Sequence of chain 1.C:
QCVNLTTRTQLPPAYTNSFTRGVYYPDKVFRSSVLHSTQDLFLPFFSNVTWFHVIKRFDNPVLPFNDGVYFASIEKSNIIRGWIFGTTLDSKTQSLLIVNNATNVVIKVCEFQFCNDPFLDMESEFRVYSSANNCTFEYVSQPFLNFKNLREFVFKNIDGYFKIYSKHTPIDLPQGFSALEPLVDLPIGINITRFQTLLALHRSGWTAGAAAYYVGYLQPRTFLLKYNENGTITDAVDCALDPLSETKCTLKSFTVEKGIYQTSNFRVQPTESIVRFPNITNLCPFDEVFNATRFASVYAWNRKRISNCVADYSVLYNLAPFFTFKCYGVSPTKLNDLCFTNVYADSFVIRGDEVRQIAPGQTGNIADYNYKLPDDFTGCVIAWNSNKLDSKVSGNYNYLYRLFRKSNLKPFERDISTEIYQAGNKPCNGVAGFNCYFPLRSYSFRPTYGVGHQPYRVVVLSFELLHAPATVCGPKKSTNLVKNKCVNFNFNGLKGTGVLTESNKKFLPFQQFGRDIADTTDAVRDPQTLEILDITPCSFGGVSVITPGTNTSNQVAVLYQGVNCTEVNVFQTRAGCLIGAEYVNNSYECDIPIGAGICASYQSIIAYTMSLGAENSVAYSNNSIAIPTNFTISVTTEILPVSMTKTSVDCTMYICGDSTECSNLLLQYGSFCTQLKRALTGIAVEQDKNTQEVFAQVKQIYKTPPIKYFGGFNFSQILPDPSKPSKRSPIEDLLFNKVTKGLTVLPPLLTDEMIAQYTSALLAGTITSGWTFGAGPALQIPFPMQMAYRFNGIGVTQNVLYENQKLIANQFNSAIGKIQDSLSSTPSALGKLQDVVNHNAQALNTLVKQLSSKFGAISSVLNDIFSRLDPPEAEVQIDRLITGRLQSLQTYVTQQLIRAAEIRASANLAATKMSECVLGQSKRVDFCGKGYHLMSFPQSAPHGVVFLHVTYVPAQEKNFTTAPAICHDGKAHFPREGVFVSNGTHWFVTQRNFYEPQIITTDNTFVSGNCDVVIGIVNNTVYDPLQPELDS

This small molecule binds to this protein.
Small molecule (SMILES): CC(=O)N[C@@H]1[C@@H](O)[C@H](O)[C@@H](CO)O[C@H]1O

Sequence of chain 1.B:
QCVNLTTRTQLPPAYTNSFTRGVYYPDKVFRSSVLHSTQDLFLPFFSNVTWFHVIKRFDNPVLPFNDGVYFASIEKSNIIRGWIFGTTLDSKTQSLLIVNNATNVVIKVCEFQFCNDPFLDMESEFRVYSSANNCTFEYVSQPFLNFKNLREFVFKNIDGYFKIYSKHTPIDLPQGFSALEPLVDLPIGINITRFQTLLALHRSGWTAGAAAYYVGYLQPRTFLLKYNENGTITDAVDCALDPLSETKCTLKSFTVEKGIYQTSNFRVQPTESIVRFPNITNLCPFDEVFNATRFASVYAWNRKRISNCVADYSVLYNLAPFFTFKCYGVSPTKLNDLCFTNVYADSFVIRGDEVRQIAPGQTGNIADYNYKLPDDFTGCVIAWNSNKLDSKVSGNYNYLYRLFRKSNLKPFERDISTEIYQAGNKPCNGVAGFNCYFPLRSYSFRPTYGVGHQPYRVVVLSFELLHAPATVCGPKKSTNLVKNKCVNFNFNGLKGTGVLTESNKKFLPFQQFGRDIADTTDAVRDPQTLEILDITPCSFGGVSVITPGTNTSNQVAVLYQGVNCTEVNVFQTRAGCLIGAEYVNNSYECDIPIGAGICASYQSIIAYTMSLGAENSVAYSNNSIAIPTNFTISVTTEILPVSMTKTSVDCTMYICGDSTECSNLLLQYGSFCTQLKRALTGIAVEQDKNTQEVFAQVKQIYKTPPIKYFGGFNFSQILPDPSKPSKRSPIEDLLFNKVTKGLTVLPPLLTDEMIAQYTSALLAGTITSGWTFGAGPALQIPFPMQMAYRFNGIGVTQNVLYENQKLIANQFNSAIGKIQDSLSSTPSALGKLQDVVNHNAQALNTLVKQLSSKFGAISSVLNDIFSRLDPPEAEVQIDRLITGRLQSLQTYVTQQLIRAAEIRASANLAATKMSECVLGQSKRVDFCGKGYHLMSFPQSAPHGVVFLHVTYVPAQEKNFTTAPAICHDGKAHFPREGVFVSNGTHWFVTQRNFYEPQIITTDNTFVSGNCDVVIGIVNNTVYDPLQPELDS

Binding-site contacts:
Ligand atom O6 contacts residue TYR776 of chain 1.B at 3.3 Å.
Ligand atom C5 contacts residue TYR776 of chain 1.B at 4.2 Å (hydrophobic).
Ligand atom C3 contacts residue ASN689 of chain 1.C at 3.8 Å.
Ligand atom O5 contacts residue TYR776 of chain 1.B at 3.4 Å.
Ligand atom C2 contacts residue ASN689 of chain 1.C at 2.5 Å.
Ligand atom C5 contacts residue ASN689 of chain 1.C at 3.7 Å.
Ligand atom C2 contacts residue TYR776 of chain 1.B at 3.8 Å (hydrophobic).
Ligand atom O7 contacts residue TYR776 of chain 1.B at 3.8 Å.
Ligand atom C1 contacts residue ASN689 of chain 1.C at 1.4 Å.
Ligand atom O6 contacts residue ILE774 of chain 1.B at 4.0 Å.
Ligand atom O7 contacts residue ASN689 of chain 1.C at 4.1 Å.
Ligand atom C7 contacts residue ASN689 of chain 1.C at 3.7 Å.
Ligand atom N2 contacts residue ASN689 of chain 1.C at 2.9 Å (h-bond).
Ligand atom C1 contacts residue TYR776 of chain 1.B at 4.0 Å (hydrophobic).
Ligand atom C6 contacts residue TYR776 of chain 1.B at 4.1 Å (hydrophobic).
Ligand atom C4 contacts residue ASN689 of chain 1.C at 4.2 Å.
Ligand atom C4 contacts residue TYR776 of chain 1.B at 4.3 Å (hydrophobic).
Ligand atom C6 contacts residue ILE774 of chain 1.B at 4.4 Å (hydrophobic).
Ligand atom O5 contacts residue ASN689 of chain 1.C at 2.4 Å (h-bond).